Sequence of chain 38.C:
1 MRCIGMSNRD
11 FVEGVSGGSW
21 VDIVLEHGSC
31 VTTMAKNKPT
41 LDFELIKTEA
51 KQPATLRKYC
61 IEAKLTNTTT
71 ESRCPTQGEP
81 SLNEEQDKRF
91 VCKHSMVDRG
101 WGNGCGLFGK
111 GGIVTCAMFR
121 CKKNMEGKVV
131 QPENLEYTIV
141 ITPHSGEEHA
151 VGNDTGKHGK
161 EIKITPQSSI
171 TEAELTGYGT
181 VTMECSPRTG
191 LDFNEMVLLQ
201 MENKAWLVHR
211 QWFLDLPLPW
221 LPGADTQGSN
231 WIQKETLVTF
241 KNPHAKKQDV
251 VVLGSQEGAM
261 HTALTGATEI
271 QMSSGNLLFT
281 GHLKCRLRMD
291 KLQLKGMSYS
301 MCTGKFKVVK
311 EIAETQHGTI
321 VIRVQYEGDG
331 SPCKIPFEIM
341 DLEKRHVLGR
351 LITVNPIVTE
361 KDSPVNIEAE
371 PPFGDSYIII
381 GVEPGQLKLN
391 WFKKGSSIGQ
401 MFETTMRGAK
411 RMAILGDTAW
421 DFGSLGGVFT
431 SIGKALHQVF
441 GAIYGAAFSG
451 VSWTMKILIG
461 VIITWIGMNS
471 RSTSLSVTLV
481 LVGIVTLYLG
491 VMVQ

Sequence of chain 37.E:
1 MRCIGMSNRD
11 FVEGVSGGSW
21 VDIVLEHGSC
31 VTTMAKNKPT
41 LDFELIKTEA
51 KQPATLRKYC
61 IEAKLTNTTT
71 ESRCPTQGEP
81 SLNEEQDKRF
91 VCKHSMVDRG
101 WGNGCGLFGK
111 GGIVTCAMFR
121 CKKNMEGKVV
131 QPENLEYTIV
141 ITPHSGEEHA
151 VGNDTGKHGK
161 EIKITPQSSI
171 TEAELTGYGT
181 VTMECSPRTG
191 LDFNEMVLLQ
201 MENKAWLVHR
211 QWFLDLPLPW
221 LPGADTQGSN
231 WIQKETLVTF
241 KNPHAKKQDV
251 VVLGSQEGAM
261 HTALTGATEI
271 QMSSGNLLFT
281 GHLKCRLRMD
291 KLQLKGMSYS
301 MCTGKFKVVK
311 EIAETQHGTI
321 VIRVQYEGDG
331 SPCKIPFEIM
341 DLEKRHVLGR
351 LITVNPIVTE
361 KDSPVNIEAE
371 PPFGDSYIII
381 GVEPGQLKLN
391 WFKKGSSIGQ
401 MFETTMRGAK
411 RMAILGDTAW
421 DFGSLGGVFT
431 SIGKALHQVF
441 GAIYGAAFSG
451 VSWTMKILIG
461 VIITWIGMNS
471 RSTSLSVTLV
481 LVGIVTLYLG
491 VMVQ

Binding-site contacts:
Ligand atom C7 contacts residue PHE90 of chain 38.C at 4.2 Å (hydrophobic).
Ligand atom C7 contacts residue ASN67 of chain 38.C at 3.3 Å.
Ligand atom O7 contacts residue PHE90 of chain 38.C at 4.4 Å.
Ligand atom C1 contacts residue ASN67 of chain 38.C at 1.4 Å.
Ligand atom C8 contacts residue ASN67 of chain 38.C at 4.4 Å.
Ligand atom C8 contacts residue ARG89 of chain 38.C at 3.3 Å.
Ligand atom N2 contacts residue ASN67 of chain 38.C at 2.9 Å (h-bond).
Ligand atom C8 contacts residue SER300 of chain 37.E at 1.9 Å.
Ligand atom C2 contacts residue MET118 of chain 38.C at 4.5 Å (hydrophobic).
Ligand atom C4 contacts residue ASN67 of chain 38.C at 4.2 Å.
Ligand atom O7 contacts residue ASN67 of chain 38.C at 3.3 Å (h-bond).
Ligand atom N2 contacts residue MET118 of chain 38.C at 3.6 Å.
Ligand atom O5 contacts residue ASN67 of chain 38.C at 2.4 Å (h-bond).
Ligand atom C7 contacts residue SER300 of chain 37.E at 3.4 Å.
Ligand atom C5 contacts residue ASN67 of chain 38.C at 3.7 Å.
Ligand atom C3 contacts residue ASN67 of chain 38.C at 3.8 Å.
Ligand atom C2 contacts residue ASN67 of chain 38.C at 2.5 Å.
Ligand atom C8 contacts residue MET118 of chain 38.C at 3.8 Å (hydrophobic).
Ligand atom C7 contacts residue MET118 of chain 38.C at 4.0 Å (hydrophobic).
Ligand atom O7 contacts residue SER300 of chain 37.E at 4.3 Å.
Ligand atom C1 contacts residue MET118 of chain 38.C at 4.1 Å (hydrophobic).
Ligand atom N2 contacts residue SER300 of chain 37.E at 3.9 Å.
Ligand atom C8 contacts residue PHE90 of chain 38.C at 3.7 Å (hydrophobic).

This small molecule binds to this protein.
Small molecule (SMILES): CC(=O)N[C@@H]1[C@@H](O)[C@H](O)[C@@H](CO)O[C@H]1O